Binding-site contacts:
Ligand atom N2 contacts residue ASN378 of chain 1.D at 3.0 Å (h-bond).
Ligand atom O7 contacts residue ASN378 of chain 1.D at 4.5 Å.
Ligand atom O3 contacts residue ARG158 of chain 1.D at 3.5 Å (salt-bridge).
Ligand atom O3 contacts residue THR385 of chain 1.D at 4.5 Å.
Ligand atom O5 contacts residue ASN381 of chain 1.D at 4.2 Å.
Ligand atom C4 contacts residue THR385 of chain 1.D at 4.3 Å.
Ligand atom C1 contacts residue ASN378 of chain 1.D at 1.5 Å.
Ligand atom C1 contacts residue ARG158 of chain 1.D at 3.8 Å.
Ligand atom O6 contacts residue SER154 of chain 1.D at 4.5 Å.
Ligand atom O5 contacts residue ASN378 of chain 1.D at 2.4 Å (h-bond).
Ligand atom C8 contacts residue THR385 of chain 1.D at 4.1 Å.
Ligand atom C1 contacts residue THR380 of chain 1.D at 4.4 Å.
Ligand atom C7 contacts residue ASN378 of chain 1.D at 3.6 Å.
Ligand atom O6 contacts residue ASN378 of chain 1.D at 4.3 Å.
Ligand atom C6 contacts residue ASN378 of chain 1.D at 4.4 Å.
Ligand atom C8 contacts residue ASP386 of chain 1.D at 4.4 Å.
Ligand atom C2 contacts residue THR385 of chain 1.D at 4.3 Å.
Ligand atom C3 contacts residue ARG158 of chain 1.D at 3.6 Å.
Ligand atom C5 contacts residue ASN378 of chain 1.D at 3.7 Å.
Ligand atom C2 contacts residue ASN378 of chain 1.D at 2.5 Å.
Ligand atom C8 contacts residue ASN378 of chain 1.D at 3.9 Å.
Ligand atom O5 contacts residue THR385 of chain 1.D at 4.2 Å.
Ligand atom C4 contacts residue ASN378 of chain 1.D at 4.3 Å.
Ligand atom O4 contacts residue ARG158 of chain 1.D at 3.3 Å.
Ligand atom C4 contacts residue ARG158 of chain 1.D at 4.1 Å.
Ligand atom C3 contacts residue ASN378 of chain 1.D at 3.9 Å.
Ligand atom O5 contacts residue ARG158 of chain 1.D at 4.3 Å.
Ligand atom O6 contacts residue THR385 of chain 1.D at 4.3 Å.

Sequence of chain 1.D:
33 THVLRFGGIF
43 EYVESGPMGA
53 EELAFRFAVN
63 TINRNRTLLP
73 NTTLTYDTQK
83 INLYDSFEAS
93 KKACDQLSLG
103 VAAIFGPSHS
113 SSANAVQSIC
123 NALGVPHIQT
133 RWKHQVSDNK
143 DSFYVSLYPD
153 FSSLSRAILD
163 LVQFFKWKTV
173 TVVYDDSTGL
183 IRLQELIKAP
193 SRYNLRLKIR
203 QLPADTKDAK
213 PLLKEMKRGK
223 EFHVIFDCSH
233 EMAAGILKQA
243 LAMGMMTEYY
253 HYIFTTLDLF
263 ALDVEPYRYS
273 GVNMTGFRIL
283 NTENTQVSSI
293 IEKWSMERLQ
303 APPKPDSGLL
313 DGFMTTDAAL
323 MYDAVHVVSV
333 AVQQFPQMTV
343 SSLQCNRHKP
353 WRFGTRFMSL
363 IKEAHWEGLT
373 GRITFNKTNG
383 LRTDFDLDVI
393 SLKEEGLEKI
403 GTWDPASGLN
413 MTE

A small-molecule ligand and the protein it binds are described below.
Small molecule (SMILES): CC(=O)N[C@H]1[C@H](O[C@H]2[C@H](O)[C@@H](NC(C)=O)CO[C@@H]2CO)O[C@H](CO)[C@@H](O[C@@H]2O[C@H](CO)[C@@H](O)[C@H](O)[C@@H]2O)[C@@H]1O